Sequence of chain 1.A:
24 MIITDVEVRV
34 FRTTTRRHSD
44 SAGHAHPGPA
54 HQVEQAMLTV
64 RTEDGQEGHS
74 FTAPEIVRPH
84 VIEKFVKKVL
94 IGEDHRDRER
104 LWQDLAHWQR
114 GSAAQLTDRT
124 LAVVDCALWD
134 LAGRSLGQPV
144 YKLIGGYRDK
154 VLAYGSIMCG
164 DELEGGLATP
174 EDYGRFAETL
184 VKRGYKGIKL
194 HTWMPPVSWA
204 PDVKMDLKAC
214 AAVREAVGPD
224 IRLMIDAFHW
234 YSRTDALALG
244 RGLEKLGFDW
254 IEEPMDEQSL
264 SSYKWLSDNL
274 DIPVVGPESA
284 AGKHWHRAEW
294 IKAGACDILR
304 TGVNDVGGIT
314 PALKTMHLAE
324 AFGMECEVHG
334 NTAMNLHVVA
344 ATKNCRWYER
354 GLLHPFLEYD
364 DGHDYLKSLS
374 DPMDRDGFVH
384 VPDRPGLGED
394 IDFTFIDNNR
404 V

Sequence of chain 1.B:
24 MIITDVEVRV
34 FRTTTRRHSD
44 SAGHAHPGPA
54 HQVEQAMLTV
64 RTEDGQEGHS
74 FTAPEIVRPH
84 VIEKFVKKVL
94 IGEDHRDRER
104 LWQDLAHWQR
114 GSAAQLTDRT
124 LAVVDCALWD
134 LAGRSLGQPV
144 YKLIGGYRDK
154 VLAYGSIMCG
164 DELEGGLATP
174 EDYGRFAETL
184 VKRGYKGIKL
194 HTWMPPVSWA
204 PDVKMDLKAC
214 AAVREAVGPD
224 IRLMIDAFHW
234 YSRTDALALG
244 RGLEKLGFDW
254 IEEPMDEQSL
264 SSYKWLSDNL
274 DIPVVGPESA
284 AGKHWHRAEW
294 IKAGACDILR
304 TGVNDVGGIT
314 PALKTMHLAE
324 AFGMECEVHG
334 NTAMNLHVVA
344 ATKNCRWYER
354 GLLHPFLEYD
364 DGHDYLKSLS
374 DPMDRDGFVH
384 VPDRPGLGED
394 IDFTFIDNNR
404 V

A small-molecule ligand and the protein it binds are described below.
Small molecule (SMILES): O=C(NO)[C@@H](O)[C@H](O)[C@@H](O)C(=O)[O-]

Binding-site contacts:
Ligand atom N6 contacts residue HIS332 of chain 1.A at 3.1 Å.
Ligand atom C4 contacts residue LLH1 of chain 1.G at 1.0 Å.
Ligand atom O1A contacts residue HIS232 of chain 1.A at 2.7 Å (h-bond).
Ligand atom N6 contacts residue GLU352 of chain 1.A at 3.0 Å (salt-bridge).
Ligand atom C1 contacts residue LLH1 of chain 1.G at 0.2 Å.
Ligand atom O1A contacts residue HIS47 of chain 1.A at 2.9 Å (h-bond).
Ligand atom OH2 contacts residue HIS232 of chain 1.A at 3.1 Å (h-bond).
Ligand atom OH4 contacts residue HIS194 of chain 1.A at 3.5 Å (h-bond).
Ligand atom C5 contacts residue MG1 of chain 1.D at 2.9 Å.
Ligand atom OH6 contacts residue LYS192 of chain 1.A at 2.8 Å (salt-bridge).
Ligand atom C4 contacts residue HIS332 of chain 1.A at 3.3 Å.
Ligand atom OH2 contacts residue HIS194 of chain 1.A at 3.3 Å.
Ligand atom OH6 contacts residue ASP229 of chain 1.A at 3.2 Å (salt-bridge).
Ligand atom O1B contacts residue HIS47 of chain 1.A at 2.8 Å (h-bond).
Ligand atom C5 contacts residue HIS332 of chain 1.A at 3.4 Å.
Ligand atom C5 contacts residue GLU281 of chain 1.A at 3.3 Å.
Ligand atom OH6 contacts residue LLH1 of chain 1.G at 0.5 Å (h-bond).
Ligand atom OH6 contacts residue ARG303 of chain 1.A at 3.0 Å (salt-bridge).
Ligand atom OH3 contacts residue LLH1 of chain 1.G at 1.0 Å (h-bond).
Ligand atom C5 contacts residue LLH1 of chain 1.G at 0.4 Å.
Ligand atom C3 contacts residue LLH1 of chain 1.G at 0.4 Å.
Ligand atom O1A contacts residue ARG113 of chain 1.B at 3.5 Å (salt-bridge).
Ligand atom N6 contacts residue LLH1 of chain 1.G at 0.7 Å (h-bond).
Ligand atom OH5 contacts residue LLH1 of chain 1.G at 0.3 Å (h-bond).
Ligand atom OH6 contacts residue MG1 of chain 1.D at 2.4 Å.
Ligand atom OH6 contacts residue GLU281 of chain 1.A at 3.2 Å (salt-bridge).
Ligand atom N6 contacts residue MG1 of chain 1.D at 3.1 Å.
Ligand atom C2 contacts residue LLH1 of chain 1.G at 0.3 Å.
Ligand atom OH5 contacts residue ASP229 of chain 1.A at 2.7 Å (salt-bridge).
Ligand atom OH6 contacts residue GLU255 of chain 1.A at 3.3 Å (salt-bridge).
Ligand atom C1 contacts residue HIS47 of chain 1.A at 3.3 Å.
Ligand atom OH5 contacts residue GLU281 of chain 1.A at 3.0 Å (salt-bridge).
Ligand atom O1B contacts residue LLH1 of chain 1.G at 0.1 Å (h-bond).
Ligand atom OH4 contacts residue LLH1 of chain 1.G at 0.8 Å.
Ligand atom OH3 contacts residue ARG113 of chain 1.B at 2.9 Å (salt-bridge).
Ligand atom OH5 contacts residue MG1 of chain 1.D at 2.0 Å.
Ligand atom O1A contacts residue LLH1 of chain 1.G at 0.5 Å (h-bond).
Ligand atom OH2 contacts residue LLH1 of chain 1.G at 0.3 Å (h-bond).
Ligand atom OH6 contacts residue GLU352 of chain 1.A at 2.9 Å (salt-bridge).
Ligand atom C5 contacts residue HIS194 of chain 1.A at 3.5 Å.